Binding-site contacts:
Ligand atom C2 contacts residue ASN74 of chain 1.A at 2.4 Å.
Ligand atom N2 contacts residue ASN74 of chain 1.A at 3.0 Å (h-bond).
Ligand atom C5 contacts residue ASN74 of chain 1.A at 3.6 Å.
Ligand atom C7 contacts residue ASN74 of chain 1.A at 3.2 Å.
Ligand atom O7 contacts residue ASN74 of chain 1.A at 3.0 Å (h-bond).
Ligand atom C1 contacts residue ASN74 of chain 1.A at 1.4 Å.
Ligand atom O5 contacts residue ASN74 of chain 1.A at 2.3 Å (h-bond).
Ligand atom O6 contacts residue ASN74 of chain 1.A at 4.5 Å.
Ligand atom C4 contacts residue ASN74 of chain 1.A at 4.2 Å.
Ligand atom C3 contacts residue ASN74 of chain 1.A at 3.8 Å.
Ligand atom C8 contacts residue ASP73 of chain 1.A at 4.3 Å.
Ligand atom C8 contacts residue ASN74 of chain 1.A at 4.4 Å.

This small molecule binds to this protein.
Small molecule (SMILES): CC(=O)N[C@@H]1[C@@H](O)[C@H](O)[C@@H](CO)O[C@H]1O

Sequence of chain 1.A:
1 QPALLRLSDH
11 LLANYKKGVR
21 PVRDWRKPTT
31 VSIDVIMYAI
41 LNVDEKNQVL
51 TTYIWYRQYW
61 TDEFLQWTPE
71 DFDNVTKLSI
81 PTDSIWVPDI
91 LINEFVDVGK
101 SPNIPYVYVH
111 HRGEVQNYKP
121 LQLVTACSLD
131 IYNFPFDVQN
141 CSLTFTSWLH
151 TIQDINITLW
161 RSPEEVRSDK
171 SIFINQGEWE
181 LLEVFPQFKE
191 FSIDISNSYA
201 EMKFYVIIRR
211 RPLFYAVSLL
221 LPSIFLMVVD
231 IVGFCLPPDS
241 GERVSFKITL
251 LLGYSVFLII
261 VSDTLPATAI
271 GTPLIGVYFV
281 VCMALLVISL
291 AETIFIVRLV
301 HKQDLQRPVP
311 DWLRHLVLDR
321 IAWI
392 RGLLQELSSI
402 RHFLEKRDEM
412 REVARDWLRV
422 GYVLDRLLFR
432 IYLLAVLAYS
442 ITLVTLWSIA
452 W